Binding-site contacts:
Ligand atom N2 contacts residue TYR1214 of chain 1.B at 3.2 Å (h-bond).
Ligand atom C3 contacts residue ASN1216 of chain 1.B at 3.8 Å.
Ligand atom C4 contacts residue VAL1212 of chain 1.B at 4.2 Å (hydrophobic).
Ligand atom C2 contacts residue VAL1212 of chain 1.B at 3.8 Å (hydrophobic).
Ligand atom C7 contacts residue VAL1212 of chain 1.B at 4.2 Å (hydrophobic).
Ligand atom N2 contacts residue VAL1212 of chain 1.B at 3.2 Å (h-bond).
Ligand atom C7 contacts residue ASN1216 of chain 1.B at 3.4 Å.
Ligand atom C8 contacts residue ASN1216 of chain 1.B at 3.5 Å.
Ligand atom O7 contacts residue VAL1212 of chain 1.B at 4.3 Å.
Ligand atom C3 contacts residue VAL1212 of chain 1.B at 3.3 Å (hydrophobic).
Ligand atom C1 contacts residue ASN1216 of chain 1.B at 1.4 Å.
Ligand atom O5 contacts residue ASN1216 of chain 1.B at 2.4 Å (h-bond).
Ligand atom O4 contacts residue VAL1212 of chain 1.B at 3.4 Å.
Ligand atom C4 contacts residue ASN1216 of chain 1.B at 4.2 Å.
Ligand atom O7 contacts residue THR1213 of chain 1.B at 4.1 Å.
Ligand atom O7 contacts residue ASN1216 of chain 1.B at 4.0 Å.
Ligand atom O7 contacts residue TYR1214 of chain 1.B at 3.0 Å (h-bond).
Ligand atom O7 contacts residue GLN1215 of chain 1.B at 3.9 Å.
Ligand atom C2 contacts residue ASN1216 of chain 1.B at 2.4 Å.
Ligand atom O6 contacts residue PRO1164 of chain 1.B at 4.2 Å.
Ligand atom O7 contacts residue TYR780 of chain 1.B at 4.2 Å.
Ligand atom C2 contacts residue TYR1214 of chain 1.B at 4.4 Å (hydrophobic).
Ligand atom C5 contacts residue ASN1216 of chain 1.B at 3.7 Å.
Ligand atom O3 contacts residue VAL1212 of chain 1.B at 3.4 Å.
Ligand atom N2 contacts residue ASN1216 of chain 1.B at 2.9 Å (h-bond).
Ligand atom C7 contacts residue TYR1214 of chain 1.B at 3.4 Å (hydrophobic).

Sequence of chain 1.B:
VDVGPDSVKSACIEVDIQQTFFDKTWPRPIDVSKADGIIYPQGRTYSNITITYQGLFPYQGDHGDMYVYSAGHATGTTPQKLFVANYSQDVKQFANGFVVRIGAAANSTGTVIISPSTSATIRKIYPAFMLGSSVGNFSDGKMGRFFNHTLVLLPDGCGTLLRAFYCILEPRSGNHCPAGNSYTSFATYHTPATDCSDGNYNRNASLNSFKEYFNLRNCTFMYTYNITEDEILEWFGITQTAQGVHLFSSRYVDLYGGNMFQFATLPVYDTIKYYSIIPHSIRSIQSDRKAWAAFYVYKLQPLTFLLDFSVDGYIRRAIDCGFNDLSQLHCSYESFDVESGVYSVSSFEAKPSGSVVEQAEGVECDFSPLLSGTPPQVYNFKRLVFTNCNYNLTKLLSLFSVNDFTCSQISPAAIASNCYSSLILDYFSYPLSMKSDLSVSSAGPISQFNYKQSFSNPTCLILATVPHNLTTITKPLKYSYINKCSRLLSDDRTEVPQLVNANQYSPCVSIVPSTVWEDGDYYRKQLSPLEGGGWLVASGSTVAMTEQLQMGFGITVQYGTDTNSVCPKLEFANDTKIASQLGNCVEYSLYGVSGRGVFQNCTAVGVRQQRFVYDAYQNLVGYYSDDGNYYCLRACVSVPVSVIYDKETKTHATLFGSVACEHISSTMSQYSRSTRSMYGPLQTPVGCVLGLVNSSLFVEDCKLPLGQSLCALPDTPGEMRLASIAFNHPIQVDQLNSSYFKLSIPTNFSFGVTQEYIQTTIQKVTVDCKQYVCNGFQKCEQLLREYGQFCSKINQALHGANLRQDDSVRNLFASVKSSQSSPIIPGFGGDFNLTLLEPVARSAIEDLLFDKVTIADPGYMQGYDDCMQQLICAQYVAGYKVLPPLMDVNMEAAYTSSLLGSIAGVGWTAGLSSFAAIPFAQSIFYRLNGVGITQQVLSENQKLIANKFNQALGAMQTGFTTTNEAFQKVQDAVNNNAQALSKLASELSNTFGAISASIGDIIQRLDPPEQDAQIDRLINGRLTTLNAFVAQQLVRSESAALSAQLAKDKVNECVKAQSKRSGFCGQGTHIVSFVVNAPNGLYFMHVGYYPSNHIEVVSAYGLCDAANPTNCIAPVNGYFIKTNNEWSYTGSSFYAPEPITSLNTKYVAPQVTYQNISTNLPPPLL

This protein binds this small molecule.
Small molecule (SMILES): CC(=O)N[C@@H]1[C@@H](O)[C@H](O)[C@@H](CO)O[C@H]1O